Sequence of chain 1.J:
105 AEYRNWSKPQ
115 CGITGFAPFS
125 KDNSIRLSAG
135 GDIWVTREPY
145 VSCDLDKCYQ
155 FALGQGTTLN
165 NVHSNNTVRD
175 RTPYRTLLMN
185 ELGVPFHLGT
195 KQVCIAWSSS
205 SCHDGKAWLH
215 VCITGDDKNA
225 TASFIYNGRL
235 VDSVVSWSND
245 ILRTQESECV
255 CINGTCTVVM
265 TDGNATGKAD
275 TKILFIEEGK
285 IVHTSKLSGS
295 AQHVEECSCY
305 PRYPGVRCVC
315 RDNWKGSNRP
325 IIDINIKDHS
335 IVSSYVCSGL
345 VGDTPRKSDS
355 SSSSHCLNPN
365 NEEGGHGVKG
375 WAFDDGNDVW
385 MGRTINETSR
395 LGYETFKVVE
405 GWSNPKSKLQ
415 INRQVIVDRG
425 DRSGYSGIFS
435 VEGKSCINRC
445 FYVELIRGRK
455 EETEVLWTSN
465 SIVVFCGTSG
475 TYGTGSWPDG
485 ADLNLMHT

Binding-site contacts:
Ligand atom O6 contacts residue SER393 of chain 1.J at 4.1 Å.
Ligand atom O5 contacts residue SER393 of chain 1.J at 3.8 Å.
Ligand atom C7 contacts residue ARG423 of chain 1.J at 3.6 Å.
Ligand atom C8 contacts residue ASN390 of chain 1.J at 4.4 Å.
Ligand atom C8 contacts residue GLU391 of chain 1.J at 3.6 Å.
Ligand atom O7 contacts residue ASN390 of chain 1.J at 3.0 Å (h-bond).
Ligand atom C1 contacts residue ASN390 of chain 1.J at 1.4 Å.
Ligand atom C5 contacts residue ASN390 of chain 1.J at 3.6 Å.
Ligand atom C4 contacts residue ASN390 of chain 1.J at 4.2 Å.
Ligand atom C5 contacts residue SER393 of chain 1.J at 4.2 Å.
Ligand atom O7 contacts residue ARG423 of chain 1.J at 2.8 Å (salt-bridge).
Ligand atom C7 contacts residue GLU391 of chain 1.J at 4.2 Å.
Ligand atom O5 contacts residue ASN390 of chain 1.J at 2.3 Å (h-bond).
Ligand atom C1 contacts residue THR392 of chain 1.J at 4.3 Å.
Ligand atom C7 contacts residue ASN390 of chain 1.J at 3.2 Å.
Ligand atom O5 contacts residue LEU395 of chain 1.J at 3.9 Å.
Ligand atom C3 contacts residue ASN390 of chain 1.J at 3.8 Å.
Ligand atom C6 contacts residue SER393 of chain 1.J at 3.9 Å.
Ligand atom C2 contacts residue ASN390 of chain 1.J at 2.5 Å.
Ligand atom C8 contacts residue ARG423 of chain 1.J at 4.1 Å.
Ligand atom N2 contacts residue ASN390 of chain 1.J at 3.0 Å (h-bond).
Ligand atom O6 contacts residue LEU395 of chain 1.J at 3.4 Å.

This small molecule binds to this protein.
Small molecule (SMILES): CC(=O)N[C@H]1[C@H](O[C@H]2[C@H](O)[C@@H](NC(C)=O)CO[C@@H]2CO)O[C@H](CO)[C@@H](O)[C@@H]1O